The small molecule below binds the protein below.
Small molecule (SMILES): CC(C)CCC[C@@H](C)[C@H]1CC[C@H]2[C@@H]3CC=C4C[C@@H](O)CC[C@]4(C)[C@H]3CC[C@]12C

Binding-site contacts:
Ligand atom C8 contacts residue ASN154 of chain 1.A at 4.1 Å.
Ligand atom C27 contacts residue TYR204 of chain 1.A at 3.7 Å (hydrophobic).
Ligand atom C15 contacts residue THR157 of chain 1.A at 4.1 Å.
Ligand atom C19 contacts residue LEU239 of chain 1.A at 3.9 Å (hydrophobic).
Ligand atom O1 contacts residue TYR150 of chain 1.A at 4.4 Å.
Ligand atom C25 contacts residue TYR204 of chain 1.A at 3.7 Å (hydrophobic).
Ligand atom C18 contacts residue TRP243 of chain 1.A at 3.4 Å (hydrophobic).
Ligand atom C24 contacts residue LEU161 of chain 1.A at 4.2 Å (hydrophobic).
Ligand atom C6 contacts residue ASN154 of chain 1.A at 4.3 Å.
Ligand atom C26 contacts residue TYR204 of chain 1.A at 4.2 Å (hydrophobic).
Ligand atom C23 contacts residue TRP243 of chain 1.A at 4.3 Å (hydrophobic).
Ligand atom C18 contacts residue ASN154 of chain 1.A at 4.4 Å.
Ligand atom C10 contacts residue ASN154 of chain 1.A at 4.4 Å.
Ligand atom C19 contacts residue ASN154 of chain 1.A at 3.4 Å.
Ligand atom C5 contacts residue ASN154 of chain 1.A at 4.3 Å.

Sequence of chain 1.A:
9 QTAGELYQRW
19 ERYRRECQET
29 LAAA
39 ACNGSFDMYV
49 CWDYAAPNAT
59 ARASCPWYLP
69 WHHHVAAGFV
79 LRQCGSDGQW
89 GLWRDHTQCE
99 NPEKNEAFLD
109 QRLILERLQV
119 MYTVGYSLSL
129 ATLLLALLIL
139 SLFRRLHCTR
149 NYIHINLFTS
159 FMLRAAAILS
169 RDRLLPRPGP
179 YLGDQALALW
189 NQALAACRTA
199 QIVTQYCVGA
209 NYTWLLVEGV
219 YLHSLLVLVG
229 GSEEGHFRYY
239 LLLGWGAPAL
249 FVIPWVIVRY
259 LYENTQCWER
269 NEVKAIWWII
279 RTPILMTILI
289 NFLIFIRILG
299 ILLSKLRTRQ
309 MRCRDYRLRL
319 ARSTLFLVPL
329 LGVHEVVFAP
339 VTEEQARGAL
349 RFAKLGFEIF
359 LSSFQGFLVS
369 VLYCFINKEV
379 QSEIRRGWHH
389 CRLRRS